This small molecule binds to this protein.
Small molecule (SMILES): CC(=O)N[C@@H]1[C@@H](O)[C@H](O)[C@@H](CO)O[C@H]1O

Sequence of chain 1.B:
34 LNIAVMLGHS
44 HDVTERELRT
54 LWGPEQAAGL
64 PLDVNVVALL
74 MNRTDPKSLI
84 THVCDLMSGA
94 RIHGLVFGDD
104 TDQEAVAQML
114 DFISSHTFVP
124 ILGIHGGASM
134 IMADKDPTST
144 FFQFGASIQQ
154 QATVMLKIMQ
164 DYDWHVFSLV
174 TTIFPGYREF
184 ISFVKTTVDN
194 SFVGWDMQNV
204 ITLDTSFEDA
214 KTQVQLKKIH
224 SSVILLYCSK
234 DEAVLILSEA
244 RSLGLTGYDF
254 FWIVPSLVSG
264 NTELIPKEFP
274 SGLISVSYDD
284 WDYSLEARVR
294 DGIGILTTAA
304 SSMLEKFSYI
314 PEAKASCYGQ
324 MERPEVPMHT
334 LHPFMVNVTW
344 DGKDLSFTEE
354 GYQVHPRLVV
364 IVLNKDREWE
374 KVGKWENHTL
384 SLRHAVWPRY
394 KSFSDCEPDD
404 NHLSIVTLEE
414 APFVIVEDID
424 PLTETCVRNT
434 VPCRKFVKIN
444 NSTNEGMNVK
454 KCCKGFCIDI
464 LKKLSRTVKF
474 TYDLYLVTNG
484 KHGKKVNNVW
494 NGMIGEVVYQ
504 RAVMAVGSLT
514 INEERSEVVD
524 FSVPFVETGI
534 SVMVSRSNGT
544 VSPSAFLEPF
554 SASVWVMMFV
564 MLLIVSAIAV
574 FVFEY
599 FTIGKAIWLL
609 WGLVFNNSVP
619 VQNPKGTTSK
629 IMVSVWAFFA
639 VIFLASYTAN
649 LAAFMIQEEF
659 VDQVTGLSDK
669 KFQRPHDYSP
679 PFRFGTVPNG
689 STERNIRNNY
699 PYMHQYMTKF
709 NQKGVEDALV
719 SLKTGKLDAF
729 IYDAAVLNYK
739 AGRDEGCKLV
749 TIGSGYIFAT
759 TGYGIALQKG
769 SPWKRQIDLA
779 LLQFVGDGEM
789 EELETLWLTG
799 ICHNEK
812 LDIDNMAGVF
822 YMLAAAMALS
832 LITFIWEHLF

Binding-site contacts:
Ligand atom C7 contacts residue ASN340 of chain 1.B at 3.9 Å.
Ligand atom C5 contacts residue ASN340 of chain 1.B at 3.6 Å.
Ligand atom O5 contacts residue ASN340 of chain 1.B at 2.3 Å (h-bond).
Ligand atom C4 contacts residue ASN340 of chain 1.B at 4.2 Å.
Ligand atom C8 contacts residue ASN340 of chain 1.B at 4.3 Å.
Ligand atom O7 contacts residue ASN340 of chain 1.B at 4.0 Å.
Ligand atom C2 contacts residue ASN340 of chain 1.B at 2.6 Å.
Ligand atom O6 contacts residue ASN340 of chain 1.B at 4.4 Å.
Ligand atom C1 contacts residue ASN340 of chain 1.B at 1.5 Å.
Ligand atom C3 contacts residue ASN340 of chain 1.B at 3.9 Å.
Ligand atom O7 contacts residue THR342 of chain 1.B at 3.6 Å.
Ligand atom N2 contacts residue ASN340 of chain 1.B at 3.1 Å (h-bond).